Sequence of chain 16.C:
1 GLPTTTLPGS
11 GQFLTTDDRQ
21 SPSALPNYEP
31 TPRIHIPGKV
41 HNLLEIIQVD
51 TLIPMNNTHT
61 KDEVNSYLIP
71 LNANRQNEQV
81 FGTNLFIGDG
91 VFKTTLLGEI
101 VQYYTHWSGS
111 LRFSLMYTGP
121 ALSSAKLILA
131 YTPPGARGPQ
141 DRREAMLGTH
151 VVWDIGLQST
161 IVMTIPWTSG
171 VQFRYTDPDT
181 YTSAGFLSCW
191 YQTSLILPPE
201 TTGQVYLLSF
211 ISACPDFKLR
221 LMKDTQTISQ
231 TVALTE

Sequence of chain 20.C:
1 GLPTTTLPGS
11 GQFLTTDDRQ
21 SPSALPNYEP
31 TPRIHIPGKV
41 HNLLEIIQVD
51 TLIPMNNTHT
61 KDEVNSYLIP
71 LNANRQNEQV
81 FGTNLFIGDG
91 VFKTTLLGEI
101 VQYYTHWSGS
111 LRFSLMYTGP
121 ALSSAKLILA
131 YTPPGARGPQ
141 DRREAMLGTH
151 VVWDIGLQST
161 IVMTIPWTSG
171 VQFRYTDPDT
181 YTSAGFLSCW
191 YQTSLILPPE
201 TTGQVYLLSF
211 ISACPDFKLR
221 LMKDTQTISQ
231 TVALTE

Sequence of chain 20.A:
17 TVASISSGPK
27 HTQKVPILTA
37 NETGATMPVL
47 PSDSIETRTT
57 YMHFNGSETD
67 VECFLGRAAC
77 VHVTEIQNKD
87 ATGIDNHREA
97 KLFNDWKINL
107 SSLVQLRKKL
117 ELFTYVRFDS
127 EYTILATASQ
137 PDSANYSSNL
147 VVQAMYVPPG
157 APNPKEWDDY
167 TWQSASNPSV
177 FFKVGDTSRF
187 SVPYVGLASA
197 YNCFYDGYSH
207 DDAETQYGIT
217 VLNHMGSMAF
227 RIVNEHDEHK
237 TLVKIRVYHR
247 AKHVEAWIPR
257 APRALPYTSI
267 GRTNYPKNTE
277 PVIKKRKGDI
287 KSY

Binding-site contacts:
Ligand atom C3C contacts residue TYR128 of chain 20.A at 3.8 Å (hydrophobic).
Ligand atom C4A contacts residue PRO174 of chain 20.A at 3.2 Å (hydrophobic).
Ligand atom C1C contacts residue TYR128 of chain 20.A at 3.6 Å (hydrophobic).
Ligand atom C31 contacts residue ASN219 of chain 20.A at 3.7 Å.
Ligand atom C3C contacts residue ILE104 of chain 20.A at 3.6 Å (hydrophobic).
Ligand atom C4B contacts residue PHE186 of chain 20.A at 3.6 Å (hydrophobic).
Ligand atom CL2 contacts residue ILE104 of chain 20.A at 3.4 Å.
Ligand atom C5B contacts residue MET224 of chain 20.A at 3.8 Å (hydrophobic).
Ligand atom CL1 contacts residue VAL188 of chain 20.A at 3.7 Å.
Ligand atom C5C contacts residue TYR152 of chain 20.A at 3.8 Å (hydrophobic).
Ligand atom C4A contacts residue SER175 of chain 20.A at 3.6 Å.
Ligand atom C5 contacts residue LEU106 of chain 20.A at 3.7 Å (hydrophobic).
Ligand atom O1A contacts residue PHE186 of chain 20.A at 3.4 Å.
Ligand atom C4C contacts residue VAL191 of chain 20.A at 3.7 Å (hydrophobic).
Ligand atom C4A contacts residue VAL176 of chain 20.A at 3.9 Å (hydrophobic).
Ligand atom O1 contacts residue LEU106 of chain 20.A at 3.7 Å.
Ligand atom C4A contacts residue ALA150 of chain 20.A at 3.9 Å (hydrophobic).
Ligand atom C2A contacts residue PHE186 of chain 20.A at 3.6 Å (hydrophobic).
Ligand atom C3B contacts residue ALA24 of chain 20.C at 4.0 Å (hydrophobic).
Ligand atom N2 contacts residue MET221 of chain 20.A at 3.9 Å.
Ligand atom C31 contacts residue TYR197 of chain 20.A at 3.6 Å (hydrophobic).
Ligand atom C5 contacts residue MET221 of chain 20.A at 3.9 Å (hydrophobic).
Ligand atom CL2 contacts residue TYR128 of chain 20.A at 3.4 Å.
Ligand atom O1B contacts residue VAL188 of chain 20.A at 3.8 Å.
Ligand atom O1A contacts residue MET224 of chain 20.A at 3.9 Å.
Ligand atom C2C contacts residue ILE104 of chain 20.A at 3.9 Å (hydrophobic).
Ligand atom N3A contacts residue PRO174 of chain 20.A at 3.3 Å (h-bond).
Ligand atom C5A contacts residue ALA150 of chain 20.A at 3.4 Å (hydrophobic).
Ligand atom C3B contacts residue TYR152 of chain 20.A at 3.9 Å (hydrophobic).
Ligand atom N2 contacts residue ASN219 of chain 20.A at 3.5 Å (h-bond).
Ligand atom C2C contacts residue MET221 of chain 20.A at 3.3 Å (hydrophobic).
Ligand atom N3A contacts residue ALA24 of chain 20.C at 3.8 Å.
Ligand atom CL1 contacts residue LEU25 of chain 20.C at 3.5 Å.
Ligand atom C1C contacts residue LEU106 of chain 20.A at 3.9 Å (hydrophobic).
Ligand atom CL2 contacts residue MET224 of chain 20.A at 3.2 Å.
Ligand atom O1 contacts residue MET221 of chain 20.A at 3.4 Å (h-bond).
Ligand atom C5A contacts residue VAL176 of chain 20.A at 3.8 Å (hydrophobic).
Ligand atom C5B contacts residue PHE186 of chain 20.A at 3.8 Å (hydrophobic).
Ligand atom C4B contacts residue TYR152 of chain 20.A at 3.7 Å (hydrophobic).
Ligand atom C4 contacts residue TYR197 of chain 20.A at 3.6 Å (hydrophobic).

This small molecule binds to this protein.
Small molecule (SMILES): Cc1cc(CCCCCOc2c(Cl)cc(C3=NCCO3)cc2Cl)on1